The small molecule below binds the protein below.
Small molecule (SMILES): N#CCNC(=O)c1ccc(-c2ccnc(Nc3ccc(N4CCOCC4)cc3)n2)cc1

Binding-site contacts:
Ligand atom N15 contacts residue LEU116 of chain 1.A at 3.0 Å (h-bond).
Ligand atom C26 contacts residue LYS66 of chain 1.A at 3.8 Å.
Ligand atom N7 contacts residue LEU116 of chain 1.A at 2.8 Å (h-bond).
Ligand atom C9 contacts residue LEU39 of chain 1.A at 3.1 Å (hydrophobic).
Ligand atom N13 contacts residue LEU167 of chain 1.A at 3.6 Å.
Ligand atom C18 contacts residue VAL47 of chain 1.A at 3.4 Å (hydrophobic).
Ligand atom C21 contacts residue GLY177 of chain 1.A at 3.5 Å.
Ligand atom N27 contacts residue LYS66 of chain 1.A at 3.5 Å.
Ligand atom C10 contacts residue GLU114 of chain 1.A at 3.2 Å.
Ligand atom C14 contacts residue LEU116 of chain 1.A at 3.7 Å (hydrophobic).
Ligand atom C6 contacts residue GLY119 of chain 1.A at 3.8 Å.
Ligand atom C20 contacts residue VAL47 of chain 1.A at 3.8 Å (hydrophobic).
Ligand atom C1 contacts residue GLY119 of chain 1.A at 3.6 Å.
Ligand atom C4 contacts residue GLY119 of chain 1.A at 3.6 Å.
Ligand atom C25 contacts residue ASP178 of chain 1.A at 3.2 Å.
Ligand atom C1 contacts residue LEU116 of chain 1.A at 3.5 Å (hydrophobic).
Ligand atom C2 contacts residue GLY119 of chain 1.A at 3.4 Å.
Ligand atom C2 contacts residue LEU116 of chain 1.A at 3.3 Å (hydrophobic).
Ligand atom C5 contacts residue GLY119 of chain 1.A at 3.7 Å.
Ligand atom C10 contacts residue ALA64 of chain 1.A at 3.5 Å (hydrophobic).
Ligand atom N24 contacts residue ASP178 of chain 1.A at 2.6 Å (salt-bridge).
Ligand atom C26 contacts residue GLY42 of chain 1.A at 3.7 Å.
Ligand atom N27 contacts residue SER46 of chain 1.A at 3.8 Å.
Ligand atom C11 contacts residue LEU167 of chain 1.A at 3.3 Å (hydrophobic).
Ligand atom C5 contacts residue LEU39 of chain 1.A at 3.8 Å (hydrophobic).
Ligand atom N27 contacts residue GLY42 of chain 1.A at 3.6 Å (h-bond).
Ligand atom C29 contacts residue LYS127 of chain 1.A at 3.3 Å.
Ligand atom C19 contacts residue VAL47 of chain 1.A at 3.4 Å (hydrophobic).
Ligand atom C11 contacts residue ALA64 of chain 1.A at 3.6 Å (hydrophobic).
Ligand atom C10 contacts residue LEU167 of chain 1.A at 3.5 Å (hydrophobic).
Ligand atom C10 contacts residue LEU116 of chain 1.A at 3.8 Å (hydrophobic).
Ligand atom C3 contacts residue GLY119 of chain 1.A at 3.4 Å.
Ligand atom N7 contacts residue TYR115 of chain 1.A at 3.4 Å.
Ligand atom O30 contacts residue LYS127 of chain 1.A at 3.7 Å.
Ligand atom C12 contacts residue LEU167 of chain 1.A at 3.4 Å (hydrophobic).
Ligand atom C17 contacts residue VAL47 of chain 1.A at 3.7 Å (hydrophobic).
Ligand atom C2 contacts residue TYR115 of chain 1.A at 3.4 Å (hydrophobic).
Ligand atom C20 contacts residue ASP178 of chain 1.A at 3.5 Å.
Ligand atom N27 contacts residue GLY45 of chain 1.A at 3.1 Å.
Ligand atom C22 contacts residue VAL47 of chain 1.A at 3.7 Å (hydrophobic).

Sequence of chain 1.A:
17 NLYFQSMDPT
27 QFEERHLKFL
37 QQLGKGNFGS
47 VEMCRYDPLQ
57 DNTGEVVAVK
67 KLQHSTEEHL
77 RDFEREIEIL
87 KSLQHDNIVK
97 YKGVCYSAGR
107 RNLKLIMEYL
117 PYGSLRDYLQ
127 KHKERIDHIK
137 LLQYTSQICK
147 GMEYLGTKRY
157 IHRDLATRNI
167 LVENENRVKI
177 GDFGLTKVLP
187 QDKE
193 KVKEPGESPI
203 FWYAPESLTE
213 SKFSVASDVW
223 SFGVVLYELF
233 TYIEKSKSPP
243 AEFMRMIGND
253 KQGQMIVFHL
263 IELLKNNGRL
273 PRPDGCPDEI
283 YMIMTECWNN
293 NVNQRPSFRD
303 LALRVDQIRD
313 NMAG